Binding-site contacts:
Ligand atom F41 contacts residue VAL31 of chain 1.H at 3.5 Å.
Ligand atom C35 contacts residue ILE45 of chain 1.H at 3.6 Å (hydrophobic).
Ligand atom N21 contacts residue ASP124 of chain 1.I at 3.0 Å (salt-bridge).
Ligand atom F41 contacts residue ALA49 of chain 1.H at 3.1 Å.
Ligand atom N29 contacts residue ASP124 of chain 1.I at 3.2 Å.
Ligand atom C36 contacts residue ILE45 of chain 1.H at 3.2 Å (hydrophobic).
Ligand atom C36 contacts residue LYS33 of chain 1.H at 3.6 Å.
Ligand atom C17 contacts residue ASN130 of chain 1.I at 3.6 Å.
Ligand atom C39 contacts residue VAL31 of chain 1.H at 3.4 Å (hydrophobic).
Ligand atom N32 contacts residue CIT1 of chain 1.LA at 3.2 Å (h-bond).
Ligand atom O31 contacts residue THR21 of chain 1.H at 3.0 Å (h-bond).
Ligand atom C35 contacts residue LYS33 of chain 1.H at 3.6 Å.
Ligand atom N10 contacts residue ASP124 of chain 1.I at 3.6 Å.
Ligand atom C20 contacts residue ALA49 of chain 1.H at 3.6 Å (hydrophobic).
Ligand atom F38 contacts residue ALA52 of chain 1.H at 3.6 Å.
Ligand atom N03 contacts residue THR21 of chain 1.H at 2.7 Å (h-bond).
Ligand atom O28 contacts residue ALA126 of chain 1.I at 3.3 Å (h-bond).
Ligand atom C40 contacts residue ALA49 of chain 1.H at 3.5 Å (hydrophobic).
Ligand atom O31 contacts residue SER20 of chain 1.H at 3.2 Å.
Ligand atom C33 contacts residue CIT1 of chain 1.LA at 3.6 Å.
Ligand atom C17 contacts residue SER20 of chain 1.H at 3.2 Å.
Ligand atom N32 contacts residue GLY47 of chain 1.H at 2.9 Å (h-bond).
Ligand atom C14 contacts residue ASP124 of chain 1.I at 3.2 Å.
Ligand atom C04 contacts residue THR21 of chain 1.H at 3.6 Å.
Ligand atom C20 contacts residue TRP129 of chain 1.I at 3.4 Å (hydrophobic).
Ligand atom C12 contacts residue SER122 of chain 1.I at 3.4 Å.
Ligand atom C06 contacts residue THR21 of chain 1.H at 3.6 Å.
Ligand atom C01 contacts residue CIT1 of chain 1.LA at 3.5 Å.
Ligand atom C07 contacts residue ASP124 of chain 1.I at 3.5 Å.
Ligand atom O09 contacts residue SER27 of chain 1.H at 3.1 Å (h-bond).
Ligand atom C40 contacts residue VAL31 of chain 1.H at 3.5 Å (hydrophobic).
Ligand atom C16 contacts residue SER20 of chain 1.H at 3.4 Å.
Ligand atom C13 contacts residue GLY128 of chain 1.I at 3.3 Å.
Ligand atom O05 contacts residue ALA49 of chain 1.H at 3.0 Å (h-bond).
Ligand atom C33 contacts residue THR1 of chain 1.H at 3.2 Å.
Ligand atom C19 contacts residue TRP129 of chain 1.I at 3.5 Å (hydrophobic).
Ligand atom O09 contacts residue GLN22 of chain 1.H at 3.0 Å (h-bond).
Ligand atom C02 contacts residue GLY47 of chain 1.H at 3.5 Å.
Ligand atom F38 contacts residue VAL53 of chain 1.H at 3.6 Å.
Ligand atom C18 contacts residue ASN130 of chain 1.I at 3.6 Å.

Sequence of chain 1.I:
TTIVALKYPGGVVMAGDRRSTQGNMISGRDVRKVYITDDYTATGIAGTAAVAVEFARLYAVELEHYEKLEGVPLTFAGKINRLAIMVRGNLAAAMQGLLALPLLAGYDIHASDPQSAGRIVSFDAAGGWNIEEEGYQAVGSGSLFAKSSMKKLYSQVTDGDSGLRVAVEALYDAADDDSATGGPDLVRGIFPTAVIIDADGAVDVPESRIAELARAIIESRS

Sequence of chain 1.H:
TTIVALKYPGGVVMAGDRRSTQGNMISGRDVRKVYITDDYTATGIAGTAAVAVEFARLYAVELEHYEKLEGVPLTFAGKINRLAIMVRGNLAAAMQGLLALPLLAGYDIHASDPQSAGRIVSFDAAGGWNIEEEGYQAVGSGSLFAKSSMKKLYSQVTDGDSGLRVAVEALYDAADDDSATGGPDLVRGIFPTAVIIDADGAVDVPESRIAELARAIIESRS

The protein below binds the small molecule below.
Small molecule (SMILES): Cc1cc(C(=O)N[C@@H](CC(=O)N2CCC[C@@H]2c2ccccc2)C(=O)N[C@@H](C)C(=O)NCc2ccc(F)cc2F)no1